Binding-site contacts:
Ligand atom C1 contacts residue PHE101 of chain 2.B at 4.4 Å (hydrophobic).
Ligand atom C2 contacts residue VAL97 of chain 2.B at 3.9 Å (hydrophobic).
Ligand atom C5 contacts residue PHE101 of chain 2.B at 3.6 Å (hydrophobic).
Ligand atom C1 contacts residue VAL97 of chain 2.B at 4.4 Å (hydrophobic).
Ligand atom C1 contacts residue GLU94 of chain 2.B at 3.4 Å.
Ligand atom C5 contacts residue TYR171 of chain 2.B at 3.8 Å (hydrophobic).
Ligand atom C1 contacts residue PRO56 of chain 2.A at 3.8 Å (hydrophobic).
Ligand atom O1 contacts residue PRO56 of chain 2.A at 3.7 Å.
Ligand atom C4 contacts residue PHE101 of chain 2.B at 3.5 Å (hydrophobic).
Ligand atom C3 contacts residue VAL97 of chain 2.B at 4.2 Å (hydrophobic).
Ligand atom C6 contacts residue TRP9 of chain 2.A at 4.3 Å (hydrophobic).
Ligand atom O1 contacts residue GLU94 of chain 2.B at 2.5 Å (salt-bridge).
Ligand atom BR4 contacts residue GLN98 of chain 2.B at 4.1 Å.
Ligand atom C6 contacts residue PRO56 of chain 2.A at 4.2 Å (hydrophobic).
Ligand atom C6 contacts residue HIS168 of chain 2.B at 4.3 Å.
Ligand atom C3 contacts residue GLN98 of chain 2.B at 3.7 Å.
Ligand atom C3 contacts residue PHE101 of chain 2.B at 4.0 Å (hydrophobic).
Ligand atom O1 contacts residue HIS168 of chain 2.B at 3.1 Å (h-bond).
Ligand atom C2 contacts residue GLN98 of chain 2.B at 4.5 Å.
Ligand atom C3 contacts residue PRO56 of chain 2.A at 4.5 Å (hydrophobic).
Ligand atom C2 contacts residue HIS168 of chain 2.B at 4.4 Å.
Ligand atom BR4 contacts residue PHE101 of chain 2.B at 3.8 Å.
Ligand atom C6 contacts residue TYR171 of chain 2.B at 4.2 Å (hydrophobic).
Ligand atom C2 contacts residue GLU94 of chain 2.B at 3.3 Å.
Ligand atom C3 contacts residue GLU94 of chain 2.B at 4.4 Å.
Ligand atom BR4 contacts residue TYR171 of chain 2.B at 3.8 Å.
Ligand atom O1 contacts residue THR167 of chain 2.B at 4.2 Å.
Ligand atom C4 contacts residue GLN98 of chain 2.B at 4.4 Å.
Ligand atom C6 contacts residue PHE101 of chain 2.B at 3.9 Å (hydrophobic).
Ligand atom C2 contacts residue PRO56 of chain 2.A at 3.8 Å (hydrophobic).
Ligand atom BR4 contacts residue MET3 of chain 2.A at 3.8 Å.
Ligand atom C1 contacts residue HIS168 of chain 2.B at 3.7 Å.

The small molecule below binds the protein below.
Small molecule (SMILES): Oc1ccc(Br)cc1

Sequence of chain 2.A:
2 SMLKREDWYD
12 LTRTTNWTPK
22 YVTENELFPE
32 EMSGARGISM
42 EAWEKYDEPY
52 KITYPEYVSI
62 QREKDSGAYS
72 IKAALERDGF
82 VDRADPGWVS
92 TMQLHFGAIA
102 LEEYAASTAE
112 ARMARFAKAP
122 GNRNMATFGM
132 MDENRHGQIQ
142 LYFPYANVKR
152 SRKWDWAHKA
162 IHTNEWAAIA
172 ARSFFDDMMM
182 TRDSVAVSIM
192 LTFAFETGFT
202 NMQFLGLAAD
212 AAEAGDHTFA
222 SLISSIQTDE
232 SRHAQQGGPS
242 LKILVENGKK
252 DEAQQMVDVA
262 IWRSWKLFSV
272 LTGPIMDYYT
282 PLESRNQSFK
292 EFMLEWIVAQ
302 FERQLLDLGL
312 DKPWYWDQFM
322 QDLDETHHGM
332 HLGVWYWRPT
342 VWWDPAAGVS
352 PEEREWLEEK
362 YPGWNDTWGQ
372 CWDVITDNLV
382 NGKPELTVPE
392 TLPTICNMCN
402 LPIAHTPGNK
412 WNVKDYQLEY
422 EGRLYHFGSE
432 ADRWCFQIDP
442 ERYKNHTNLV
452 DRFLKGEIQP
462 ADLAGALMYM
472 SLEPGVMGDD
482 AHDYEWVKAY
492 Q

Sequence of chain 2.B:
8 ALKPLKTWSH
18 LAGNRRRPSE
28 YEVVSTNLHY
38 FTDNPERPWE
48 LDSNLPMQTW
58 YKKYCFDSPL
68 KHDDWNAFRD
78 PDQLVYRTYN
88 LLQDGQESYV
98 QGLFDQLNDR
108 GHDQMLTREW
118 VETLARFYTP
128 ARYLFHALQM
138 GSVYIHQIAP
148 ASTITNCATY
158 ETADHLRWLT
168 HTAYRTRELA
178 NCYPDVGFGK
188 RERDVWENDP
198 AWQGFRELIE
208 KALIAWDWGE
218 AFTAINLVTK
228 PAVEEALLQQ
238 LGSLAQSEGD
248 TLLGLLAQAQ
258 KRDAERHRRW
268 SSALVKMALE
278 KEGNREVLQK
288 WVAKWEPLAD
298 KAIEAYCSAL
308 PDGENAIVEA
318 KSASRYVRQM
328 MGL